Binding-site contacts:
Ligand atom C6 contacts residue HIS425 of chain 1.B at 4.1 Å.
Ligand atom C1 contacts residue ASP437 of chain 1.B at 4.2 Å.
Ligand atom C6 contacts residue ASP434 of chain 1.B at 3.6 Å.
Ligand atom C7 contacts residue ASN424 of chain 1.B at 3.3 Å.
Ligand atom O5 contacts residue ASN424 of chain 1.B at 2.3 Å (h-bond).
Ligand atom C7 contacts residue GLU441 of chain 1.B at 3.8 Å.
Ligand atom O4 contacts residue LYS450 of chain 1.B at 3.7 Å.
Ligand atom O7 contacts residue LEU420 of chain 1.B at 3.3 Å.
Ligand atom O2 contacts residue LYS450 of chain 1.B at 2.9 Å (salt-bridge).
Ligand atom O6 contacts residue ASP437 of chain 1.B at 2.9 Å (salt-bridge).
Ligand atom C1 contacts residue LYS450 of chain 1.B at 4.4 Å.
Ligand atom O3 contacts residue GLU441 of chain 1.B at 4.1 Å.
Ligand atom O7 contacts residue ASN424 of chain 1.B at 3.2 Å (h-bond).
Ligand atom O5 contacts residue HIS425 of chain 1.B at 3.3 Å (h-bond).
Ligand atom C5 contacts residue HIS425 of chain 1.B at 4.3 Å.
Ligand atom C8 contacts residue GLU441 of chain 1.B at 4.4 Å.
Ligand atom C2 contacts residue ASN424 of chain 1.B at 2.4 Å.
Ligand atom C8 contacts residue ASN424 of chain 1.B at 4.4 Å.
Ligand atom C7 contacts residue LEU420 of chain 1.B at 4.4 Å (hydrophobic).
Ligand atom C1 contacts residue ASN424 of chain 1.B at 1.4 Å.
Ligand atom N2 contacts residue ASN424 of chain 1.B at 2.9 Å (h-bond).
Ligand atom C3 contacts residue ASP437 of chain 1.B at 4.0 Å.
Ligand atom C4 contacts residue ASN424 of chain 1.B at 4.2 Å.
Ligand atom O7 contacts residue GLU441 of chain 1.B at 3.0 Å (salt-bridge).
Ligand atom C1 contacts residue HIS425 of chain 1.B at 4.1 Å.
Ligand atom C6 contacts residue ASP437 of chain 1.B at 4.1 Å.
Ligand atom O6 contacts residue HIS425 of chain 1.B at 4.3 Å.
Ligand atom C5 contacts residue ASN424 of chain 1.B at 3.6 Å.
Ligand atom C5 contacts residue ASP437 of chain 1.B at 3.9 Å.
Ligand atom C2 contacts residue LYS450 of chain 1.B at 4.0 Å.
Ligand atom C3 contacts residue ASN424 of chain 1.B at 3.8 Å.
Ligand atom O6 contacts residue ASP434 of chain 1.B at 3.3 Å (salt-bridge).
Ligand atom C4 contacts residue ASP437 of chain 1.B at 4.3 Å.
Ligand atom N2 contacts residue GLU441 of chain 1.B at 4.3 Å.
Ligand atom C2 contacts residue GLU441 of chain 1.B at 3.9 Å.
Ligand atom O4 contacts residue ASP437 of chain 1.B at 3.8 Å.

A protein and the small-molecule ligand that binds it are described below.
Small molecule (SMILES): CC(=O)N[C@H]1[C@H](O[C@H]2[C@H](O)[C@@H](NC(C)=O)CO[C@@H]2CO)O[C@H](CO)[C@@H](O[C@@H]2O[C@H](CO)[C@@H](O)[C@H](O)[C@@H]2O)[C@@H]1O

Sequence of chain 1.B:
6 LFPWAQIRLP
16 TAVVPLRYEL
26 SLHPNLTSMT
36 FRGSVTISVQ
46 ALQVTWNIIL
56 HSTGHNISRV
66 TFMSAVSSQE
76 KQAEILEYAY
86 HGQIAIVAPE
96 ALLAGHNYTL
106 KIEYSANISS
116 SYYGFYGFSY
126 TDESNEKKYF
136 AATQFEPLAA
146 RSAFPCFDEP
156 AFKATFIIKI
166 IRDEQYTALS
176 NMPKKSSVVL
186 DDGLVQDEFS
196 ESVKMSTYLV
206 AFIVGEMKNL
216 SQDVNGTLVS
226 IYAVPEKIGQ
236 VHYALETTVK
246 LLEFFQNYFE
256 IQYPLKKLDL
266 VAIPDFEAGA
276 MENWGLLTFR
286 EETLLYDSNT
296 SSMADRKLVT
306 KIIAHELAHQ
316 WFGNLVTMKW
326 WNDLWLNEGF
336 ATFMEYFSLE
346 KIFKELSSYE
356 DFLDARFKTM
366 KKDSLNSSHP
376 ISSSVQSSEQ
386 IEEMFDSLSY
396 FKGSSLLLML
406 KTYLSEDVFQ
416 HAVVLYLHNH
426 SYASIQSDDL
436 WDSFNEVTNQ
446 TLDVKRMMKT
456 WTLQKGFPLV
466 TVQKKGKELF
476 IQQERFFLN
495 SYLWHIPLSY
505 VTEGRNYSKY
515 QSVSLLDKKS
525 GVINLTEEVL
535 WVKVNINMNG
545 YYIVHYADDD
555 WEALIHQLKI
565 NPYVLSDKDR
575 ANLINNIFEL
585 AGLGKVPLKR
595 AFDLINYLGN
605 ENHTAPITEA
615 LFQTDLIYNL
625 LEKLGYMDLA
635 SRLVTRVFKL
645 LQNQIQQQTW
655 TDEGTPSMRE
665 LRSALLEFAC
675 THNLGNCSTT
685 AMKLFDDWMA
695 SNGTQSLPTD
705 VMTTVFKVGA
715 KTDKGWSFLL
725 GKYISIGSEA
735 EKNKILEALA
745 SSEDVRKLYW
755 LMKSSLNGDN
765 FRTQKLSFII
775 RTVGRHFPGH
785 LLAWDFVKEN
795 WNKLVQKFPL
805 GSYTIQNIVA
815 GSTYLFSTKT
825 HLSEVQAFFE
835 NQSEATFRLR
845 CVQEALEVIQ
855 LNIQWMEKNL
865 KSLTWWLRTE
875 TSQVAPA